A small-molecule ligand and the protein it binds are described below.
Small molecule (SMILES): CC(=O)N[C@@H]1[C@@H](O)[C@H](O)[C@@H](CO)O[C@H]1O

Sequence of chain 2.A:
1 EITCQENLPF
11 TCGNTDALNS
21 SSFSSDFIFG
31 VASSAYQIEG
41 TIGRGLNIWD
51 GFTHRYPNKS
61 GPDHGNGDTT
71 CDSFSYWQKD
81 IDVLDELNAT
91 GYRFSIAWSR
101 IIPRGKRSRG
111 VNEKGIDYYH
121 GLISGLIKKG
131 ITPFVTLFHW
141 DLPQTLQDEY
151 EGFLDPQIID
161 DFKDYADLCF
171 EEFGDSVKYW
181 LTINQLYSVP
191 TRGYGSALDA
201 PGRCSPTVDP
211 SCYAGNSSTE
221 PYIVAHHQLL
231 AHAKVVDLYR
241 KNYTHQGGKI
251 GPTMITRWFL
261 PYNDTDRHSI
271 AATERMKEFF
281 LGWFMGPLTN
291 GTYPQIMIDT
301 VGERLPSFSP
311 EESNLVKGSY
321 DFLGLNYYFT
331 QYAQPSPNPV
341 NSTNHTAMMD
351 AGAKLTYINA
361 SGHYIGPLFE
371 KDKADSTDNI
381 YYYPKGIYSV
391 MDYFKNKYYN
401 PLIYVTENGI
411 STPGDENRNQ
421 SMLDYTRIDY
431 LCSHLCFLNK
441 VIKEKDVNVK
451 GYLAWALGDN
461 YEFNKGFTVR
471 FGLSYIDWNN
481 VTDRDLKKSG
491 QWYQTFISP

Binding-site contacts:
Ligand atom C1 contacts residue ASN344 of chain 2.A at 1.5 Å.
Ligand atom O7 contacts residue ASN344 of chain 2.A at 4.4 Å.
Ligand atom O6 contacts residue MET349 of chain 2.A at 3.8 Å.
Ligand atom C2 contacts residue ASN344 of chain 2.A at 2.9 Å.
Ligand atom O5 contacts residue ASN344 of chain 2.A at 2.2 Å (h-bond).
Ligand atom C7 contacts residue ASN344 of chain 2.A at 4.1 Å.
Ligand atom O7 contacts residue SER342 of chain 2.A at 3.9 Å.
Ligand atom N2 contacts residue ASN344 of chain 2.A at 3.5 Å (h-bond).
Ligand atom C6 contacts residue ASN344 of chain 2.A at 4.3 Å.
Ligand atom C3 contacts residue ASN344 of chain 2.A at 4.0 Å.
Ligand atom C5 contacts residue ASN344 of chain 2.A at 3.4 Å.
Ligand atom O6 contacts residue ASN344 of chain 2.A at 3.9 Å.
Ligand atom C4 contacts residue ASN344 of chain 2.A at 4.3 Å.